Binding-site contacts:
Ligand atom P contacts residue ARG437 of chain 1.D at 4.0 Å.
Ligand atom C1 contacts residue LEU159 of chain 1.D at 4.2 Å (hydrophobic).
Ligand atom O2P contacts residue TYR155 of chain 1.D at 2.8 Å (h-bond).
Ligand atom O2 contacts residue ARG283 of chain 1.D at 3.1 Å.
Ligand atom O1P contacts residue TYR155 of chain 1.D at 3.6 Å (h-bond).
Ligand atom O2 contacts residue SER284 of chain 1.D at 2.9 Å (h-bond).
Ligand atom O1 contacts residue SER284 of chain 1.D at 4.5 Å.
Ligand atom O3P contacts residue ARG437 of chain 1.D at 3.1 Å (salt-bridge).
Ligand atom C2 contacts residue THR285 of chain 1.D at 2.8 Å.
Ligand atom O3P contacts residue GLN436 of chain 1.D at 3.3 Å.
Ligand atom O2P contacts residue ARG283 of chain 1.D at 3.5 Å (salt-bridge).
Ligand atom O1 contacts residue ARG283 of chain 1.D at 4.2 Å.
Ligand atom C3 contacts residue THR285 of chain 1.D at 2.3 Å.
Ligand atom O1 contacts residue ASN154 of chain 1.D at 4.1 Å.
Ligand atom P contacts residue TYR155 of chain 1.D at 3.5 Å.
Ligand atom O1P contacts residue ARG283 of chain 1.D at 3.4 Å (salt-bridge).
Ligand atom P contacts residue ARG283 of chain 1.D at 3.6 Å.
Ligand atom P contacts residue ARG103 of chain 1.D at 4.2 Å.
Ligand atom O3P contacts residue THR285 of chain 1.D at 3.6 Å.
Ligand atom O4P contacts residue TYR155 of chain 1.D at 3.7 Å.
Ligand atom O1 contacts residue TYR155 of chain 1.D at 2.6 Å.
Ligand atom C2 contacts residue SER284 of chain 1.D at 3.4 Å.
Ligand atom O1P contacts residue THR285 of chain 1.D at 2.4 Å (h-bond).
Ligand atom O4P contacts residue ARG103 of chain 1.D at 3.0 Å (salt-bridge).
Ligand atom O4P contacts residue ARG437 of chain 1.D at 3.5 Å.
Ligand atom C2 contacts residue NAP1 of chain 1.K at 3.1 Å.
Ligand atom C3 contacts residue TYR155 of chain 1.D at 4.2 Å (hydrophobic).
Ligand atom C1 contacts residue NAP1 of chain 1.K at 2.6 Å.
Ligand atom C1 contacts residue THR285 of chain 1.D at 4.2 Å.
Ligand atom C3 contacts residue ARG437 of chain 1.D at 4.0 Å.
Ligand atom O2 contacts residue NAP1 of chain 1.K at 3.5 Å (h-bond).
Ligand atom C1 contacts residue ARG437 of chain 1.D at 4.4 Å.
Ligand atom P contacts residue THR285 of chain 1.D at 3.6 Å.
Ligand atom O1 contacts residue NAP1 of chain 1.K at 3.1 Å (h-bond).
Ligand atom O2 contacts residue THR285 of chain 1.D at 2.5 Å (h-bond).
Ligand atom C2 contacts residue TYR155 of chain 1.D at 4.1 Å (hydrophobic).
Ligand atom C1 contacts residue SER284 of chain 1.D at 4.1 Å.
Ligand atom O3P contacts residue ARG283 of chain 1.D at 3.1 Å (salt-bridge).
Ligand atom C1 contacts residue TYR155 of chain 1.D at 2.9 Å (hydrophobic).
Ligand atom O2P contacts residue ARG103 of chain 1.D at 4.2 Å.

Sequence of chain 1.D:
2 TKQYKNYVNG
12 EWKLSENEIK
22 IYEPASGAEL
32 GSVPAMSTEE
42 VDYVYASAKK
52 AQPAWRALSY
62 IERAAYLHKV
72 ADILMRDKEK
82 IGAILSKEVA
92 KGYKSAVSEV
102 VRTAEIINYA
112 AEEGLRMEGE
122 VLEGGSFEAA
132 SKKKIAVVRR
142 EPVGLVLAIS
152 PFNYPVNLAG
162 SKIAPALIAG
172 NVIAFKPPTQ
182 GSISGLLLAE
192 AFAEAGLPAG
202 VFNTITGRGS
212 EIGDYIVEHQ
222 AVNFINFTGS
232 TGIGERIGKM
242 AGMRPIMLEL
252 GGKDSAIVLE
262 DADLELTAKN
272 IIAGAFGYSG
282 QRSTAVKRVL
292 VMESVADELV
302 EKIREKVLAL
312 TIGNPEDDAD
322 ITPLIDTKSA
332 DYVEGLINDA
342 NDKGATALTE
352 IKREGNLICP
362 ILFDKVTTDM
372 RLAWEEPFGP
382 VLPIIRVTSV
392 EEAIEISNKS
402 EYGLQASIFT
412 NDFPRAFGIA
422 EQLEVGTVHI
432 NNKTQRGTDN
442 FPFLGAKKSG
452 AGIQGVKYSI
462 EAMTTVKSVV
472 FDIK

A protein and the small-molecule ligand that binds it are described below.
Small molecule (SMILES): O=C[C@H](O)COP(=O)(O)O